Binding-site contacts:
Ligand atom N2 contacts residue ASN350 of chain 1.A at 3.1 Å (h-bond).
Ligand atom C6 contacts residue SER347 of chain 1.A at 3.9 Å.
Ligand atom O4 contacts residue GLY345 of chain 1.A at 4.5 Å.
Ligand atom C3 contacts residue ASN350 of chain 1.A at 3.9 Å.
Ligand atom O5 contacts residue ASN350 of chain 1.A at 2.4 Å (h-bond).
Ligand atom N2 contacts residue GLY345 of chain 1.A at 4.4 Å.
Ligand atom C1 contacts residue GLY345 of chain 1.A at 4.4 Å.
Ligand atom C5 contacts residue ASN350 of chain 1.A at 3.7 Å.
Ligand atom C1 contacts residue SER347 of chain 1.A at 4.3 Å.
Ligand atom C1 contacts residue ASN350 of chain 1.A at 1.5 Å.
Ligand atom C2 contacts residue ASN350 of chain 1.A at 2.6 Å.
Ligand atom O7 contacts residue ASN350 of chain 1.A at 3.8 Å.
Ligand atom C5 contacts residue SER347 of chain 1.A at 4.0 Å.
Ligand atom O5 contacts residue SER347 of chain 1.A at 3.6 Å.
Ligand atom C3 contacts residue GLY345 of chain 1.A at 4.1 Å.
Ligand atom C8 contacts residue LEU353 of chain 1.A at 4.4 Å (hydrophobic).
Ligand atom C5 contacts residue GLY345 of chain 1.A at 4.4 Å.
Ligand atom C4 contacts residue ASN350 of chain 1.A at 4.3 Å.
Ligand atom C7 contacts residue ASN350 of chain 1.A at 3.8 Å.

Sequence of chain 1.A:
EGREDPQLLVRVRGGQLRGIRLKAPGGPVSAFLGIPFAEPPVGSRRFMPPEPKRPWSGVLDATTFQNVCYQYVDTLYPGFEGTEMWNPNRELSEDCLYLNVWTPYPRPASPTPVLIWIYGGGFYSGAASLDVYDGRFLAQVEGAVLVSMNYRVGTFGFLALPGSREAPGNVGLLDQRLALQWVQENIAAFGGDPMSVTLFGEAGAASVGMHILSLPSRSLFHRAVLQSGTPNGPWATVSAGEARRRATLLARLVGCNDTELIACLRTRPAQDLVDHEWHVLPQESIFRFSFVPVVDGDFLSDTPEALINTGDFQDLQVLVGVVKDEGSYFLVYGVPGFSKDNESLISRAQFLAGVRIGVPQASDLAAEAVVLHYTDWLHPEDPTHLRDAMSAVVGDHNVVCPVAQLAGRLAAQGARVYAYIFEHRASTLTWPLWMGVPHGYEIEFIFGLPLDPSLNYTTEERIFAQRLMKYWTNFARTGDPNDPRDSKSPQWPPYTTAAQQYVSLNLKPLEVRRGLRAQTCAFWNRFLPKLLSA

A protein and the small-molecule ligand that binds it are described below.
Small molecule (SMILES): CC(=O)N[C@@H]1[C@@H](O)[C@H](O)[C@@H](CO)O[C@H]1O